Sequence of chain 1.D:
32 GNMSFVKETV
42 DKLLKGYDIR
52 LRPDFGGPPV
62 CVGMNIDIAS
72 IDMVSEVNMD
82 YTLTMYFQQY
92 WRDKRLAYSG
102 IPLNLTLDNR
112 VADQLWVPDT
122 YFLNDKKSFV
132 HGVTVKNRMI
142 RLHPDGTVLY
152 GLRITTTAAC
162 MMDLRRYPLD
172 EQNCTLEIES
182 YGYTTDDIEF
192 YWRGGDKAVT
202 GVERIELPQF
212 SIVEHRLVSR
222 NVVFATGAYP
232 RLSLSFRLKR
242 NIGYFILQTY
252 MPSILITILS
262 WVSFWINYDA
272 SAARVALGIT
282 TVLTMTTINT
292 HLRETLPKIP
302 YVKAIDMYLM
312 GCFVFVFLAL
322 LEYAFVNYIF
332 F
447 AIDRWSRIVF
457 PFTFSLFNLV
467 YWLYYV

This small molecule binds to this protein.
Small molecule (SMILES): O=c1[nH]oc2c1CCNC2

Sequence of chain 1.E:
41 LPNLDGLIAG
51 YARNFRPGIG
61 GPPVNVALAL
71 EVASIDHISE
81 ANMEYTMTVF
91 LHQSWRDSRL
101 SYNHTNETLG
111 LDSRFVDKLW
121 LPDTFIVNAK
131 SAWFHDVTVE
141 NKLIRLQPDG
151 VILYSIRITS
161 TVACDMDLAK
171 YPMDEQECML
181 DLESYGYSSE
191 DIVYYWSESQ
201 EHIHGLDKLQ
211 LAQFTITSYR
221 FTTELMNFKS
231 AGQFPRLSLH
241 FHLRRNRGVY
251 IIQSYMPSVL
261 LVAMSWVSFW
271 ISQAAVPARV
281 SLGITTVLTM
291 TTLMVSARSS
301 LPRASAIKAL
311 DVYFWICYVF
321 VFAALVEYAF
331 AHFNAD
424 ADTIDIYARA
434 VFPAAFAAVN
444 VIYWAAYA

Binding-site contacts:
Ligand atom C contacts residue ASP68 of chain 1.D at 3.6 Å.
Ligand atom C contacts residue TYR87 of chain 1.D at 4.0 Å (hydrophobic).
Ligand atom N1 contacts residue SER184 of chain 1.E at 4.5 Å.
Ligand atom C contacts residue LYS229 of chain 1.E at 3.9 Å.
Ligand atom O1 contacts residue GLN89 of chain 1.D at 2.8 Å (h-bond).
Ligand atom N1 contacts residue TYR185 of chain 1.E at 2.8 Å (h-bond).
Ligand atom C1 contacts residue GLN89 of chain 1.D at 4.2 Å.
Ligand atom C3 contacts residue GLU183 of chain 1.E at 3.8 Å.
Ligand atom C4 contacts residue PHE234 of chain 1.E at 4.5 Å (hydrophobic).
Ligand atom N contacts residue GLN89 of chain 1.D at 3.1 Å (h-bond).
Ligand atom O1 contacts residue TYR87 of chain 1.D at 4.1 Å.
Ligand atom C4 contacts residue PHE125 of chain 1.E at 4.1 Å (hydrophobic).
Ligand atom C4 contacts residue TYR185 of chain 1.E at 3.7 Å (hydrophobic).
Ligand atom N contacts residue SER230 of chain 1.E at 4.0 Å.
Ligand atom C5 contacts residue TYR185 of chain 1.E at 3.2 Å (hydrophobic).
Ligand atom C3 contacts residue TYR87 of chain 1.D at 3.7 Å (hydrophobic).
Ligand atom C5 contacts residue TYR87 of chain 1.D at 4.2 Å (hydrophobic).
Ligand atom C4 contacts residue SER184 of chain 1.E at 4.3 Å.
Ligand atom C2 contacts residue TYR87 of chain 1.D at 3.7 Å (hydrophobic).
Ligand atom C3 contacts residue LYS229 of chain 1.E at 3.6 Å.
Ligand atom N contacts residue TYR87 of chain 1.D at 4.0 Å.
Ligand atom C2 contacts residue LYS229 of chain 1.E at 4.0 Å.
Ligand atom O1 contacts residue SER230 of chain 1.E at 4.4 Å.
Ligand atom C4 contacts residue GLU183 of chain 1.E at 3.5 Å.
Ligand atom N1 contacts residue GLU183 of chain 1.E at 4.2 Å.
Ligand atom N contacts residue ASP68 of chain 1.D at 3.9 Å.
Ligand atom N1 contacts residue PHE234 of chain 1.E at 3.6 Å.
Ligand atom O contacts residue ASP68 of chain 1.D at 2.8 Å (salt-bridge).
Ligand atom C4 contacts residue TYR87 of chain 1.D at 3.9 Å (hydrophobic).
Ligand atom C1 contacts residue TYR87 of chain 1.D at 3.8 Å (hydrophobic).
Ligand atom O contacts residue TYR87 of chain 1.D at 4.1 Å.
Ligand atom O contacts residue LYS229 of chain 1.E at 3.2 Å.